Sequence of chain 1.C:
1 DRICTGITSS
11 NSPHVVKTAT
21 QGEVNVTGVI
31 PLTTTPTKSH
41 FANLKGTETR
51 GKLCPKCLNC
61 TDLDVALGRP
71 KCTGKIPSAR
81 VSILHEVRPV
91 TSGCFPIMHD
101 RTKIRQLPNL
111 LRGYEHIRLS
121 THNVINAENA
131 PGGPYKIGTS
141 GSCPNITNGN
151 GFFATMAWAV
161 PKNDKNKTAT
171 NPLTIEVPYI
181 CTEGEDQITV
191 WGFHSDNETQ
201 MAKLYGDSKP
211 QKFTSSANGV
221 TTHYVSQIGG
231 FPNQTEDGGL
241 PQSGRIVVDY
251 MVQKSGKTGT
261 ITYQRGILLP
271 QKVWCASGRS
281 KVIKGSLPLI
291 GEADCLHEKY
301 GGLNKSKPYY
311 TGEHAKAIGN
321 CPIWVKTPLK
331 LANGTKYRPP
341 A

Binding-site contacts:
Ligand atom C1 contacts residue SER12 of chain 1.C at 3.6 Å.
Ligand atom C8 contacts residue SER12 of chain 1.C at 4.0 Å.
Ligand atom C2 contacts residue PRO13 of chain 1.C at 4.5 Å (hydrophobic).
Ligand atom O5 contacts residue ASN25 of chain 1.C at 2.4 Å (h-bond).
Ligand atom O7 contacts residue TYR337 of chain 1.C at 3.8 Å.
Ligand atom N2 contacts residue SER12 of chain 1.C at 3.9 Å.
Ligand atom O6 contacts residue PRO13 of chain 1.C at 4.2 Å.
Ligand atom C2 contacts residue SER12 of chain 1.C at 3.8 Å.
Ligand atom C1 contacts residue PRO13 of chain 1.C at 3.7 Å (hydrophobic).
Ligand atom C3 contacts residue ASN25 of chain 1.C at 3.8 Å.
Ligand atom O7 contacts residue SER12 of chain 1.C at 3.7 Å.
Ligand atom C7 contacts residue SER12 of chain 1.C at 3.6 Å.
Ligand atom C4 contacts residue ASN25 of chain 1.C at 4.3 Å.
Ligand atom N2 contacts residue ASN25 of chain 1.C at 2.9 Å (h-bond).
Ligand atom C7 contacts residue ASN25 of chain 1.C at 3.5 Å.
Ligand atom C5 contacts residue PRO13 of chain 1.C at 3.5 Å (hydrophobic).
Ligand atom C8 contacts residue ASN25 of chain 1.C at 4.5 Å.
Ligand atom C1 contacts residue ASN25 of chain 1.C at 1.4 Å.
Ligand atom C5 contacts residue ASN25 of chain 1.C at 3.7 Å.
Ligand atom C2 contacts residue ASN25 of chain 1.C at 2.5 Å.
Ligand atom O5 contacts residue SER12 of chain 1.C at 4.2 Å.
Ligand atom O5 contacts residue PRO13 of chain 1.C at 2.8 Å (h-bond).
Ligand atom O7 contacts residue ASN25 of chain 1.C at 3.9 Å.
Ligand atom C6 contacts residue PRO13 of chain 1.C at 3.0 Å (hydrophobic).

A protein and the small-molecule ligand that binds it are described below.
Small molecule (SMILES): CC(=O)N[C@H]1[C@H](O[C@H]2[C@H](O)[C@@H](NC(C)=O)CO[C@@H]2CO)O[C@H](CO)[C@@H](O)[C@@H]1O